Binding-site contacts:
Ligand atom O01 contacts residue ARG104 of chain 1.A at 3.2 Å (salt-bridge).
Ligand atom C23 contacts residue LEU134 of chain 1.A at 3.9 Å (hydrophobic).
Ligand atom C18 contacts residue LEU134 of chain 1.A at 3.8 Å (hydrophobic).
Ligand atom C10 contacts residue ARG104 of chain 1.A at 3.8 Å.
Ligand atom C24 contacts residue SER78 of chain 1.A at 3.7 Å.
Ligand atom C03 contacts residue ARG104 of chain 1.A at 3.6 Å.
Ligand atom C12 contacts residue GLY80 of chain 1.A at 3.5 Å.
Ligand atom C02 contacts residue ARG104 of chain 1.A at 3.3 Å.
Ligand atom C21 contacts residue LEU134 of chain 1.A at 3.5 Å (hydrophobic).
Ligand atom C15 contacts residue GLY135 of chain 1.A at 3.7 Å.
Ligand atom N17 contacts residue SER141 of chain 1.A at 3.5 Å (h-bond).
Ligand atom C23 contacts residue TRP105 of chain 1.A at 3.9 Å (hydrophobic).
Ligand atom N19 contacts residue SER141 of chain 1.A at 3.6 Å (h-bond).
Ligand atom C15 contacts residue SER140 of chain 1.A at 3.2 Å.
Ligand atom C25 contacts residue VAL128 of chain 1.A at 3.5 Å (hydrophobic).
Ligand atom C20 contacts residue LEU134 of chain 1.A at 3.4 Å (hydrophobic).
Ligand atom C26 contacts residue LEU144 of chain 1.A at 3.9 Å (hydrophobic).
Ligand atom C11 contacts residue GLY80 of chain 1.A at 3.9 Å.
Ligand atom N17 contacts residue TYR108 of chain 1.A at 3.7 Å.
Ligand atom N19 contacts residue SER140 of chain 1.A at 3.3 Å (h-bond).
Ligand atom C25 contacts residue SER130 of chain 1.A at 3.9 Å.
Ligand atom N17 contacts residue SER140 of chain 1.A at 3.0 Å (h-bond).
Ligand atom C10 contacts residue TRP105 of chain 1.A at 3.6 Å (hydrophobic).
Ligand atom C12 contacts residue LEU134 of chain 1.A at 3.9 Å (hydrophobic).
Ligand atom C20 contacts residue LEU144 of chain 1.A at 3.8 Å (hydrophobic).
Ligand atom C10 contacts residue ASP82 of chain 1.A at 3.8 Å.
Ligand atom C06 contacts residue TYR108 of chain 1.A at 3.7 Å (hydrophobic).
Ligand atom C18 contacts residue SER140 of chain 1.A at 3.5 Å.
Ligand atom C11 contacts residue ASP82 of chain 1.A at 3.6 Å.
Ligand atom C24 contacts residue THR76 of chain 1.A at 3.7 Å.
Ligand atom C07 contacts residue TYR108 of chain 1.A at 3.3 Å (hydrophobic).
Ligand atom C26 contacts residue THR60 of chain 1.A at 3.7 Å.
Ligand atom N14 contacts residue TYR108 of chain 1.A at 3.6 Å.
Ligand atom N16 contacts residue SER140 of chain 1.A at 3.5 Å (h-bond).
Ligand atom N19 contacts residue LEU134 of chain 1.A at 3.7 Å.
Ligand atom C04 contacts residue ARG227 of chain 1.A at 3.7 Å.
Ligand atom N16 contacts residue GLY135 of chain 1.A at 3.7 Å.
Ligand atom C06 contacts residue GLY135 of chain 1.A at 3.6 Å.
Ligand atom N16 contacts residue TYR108 of chain 1.A at 3.4 Å (h-bond).
Ligand atom O22 contacts residue LEU134 of chain 1.A at 3.7 Å.

Sequence of chain 1.A:
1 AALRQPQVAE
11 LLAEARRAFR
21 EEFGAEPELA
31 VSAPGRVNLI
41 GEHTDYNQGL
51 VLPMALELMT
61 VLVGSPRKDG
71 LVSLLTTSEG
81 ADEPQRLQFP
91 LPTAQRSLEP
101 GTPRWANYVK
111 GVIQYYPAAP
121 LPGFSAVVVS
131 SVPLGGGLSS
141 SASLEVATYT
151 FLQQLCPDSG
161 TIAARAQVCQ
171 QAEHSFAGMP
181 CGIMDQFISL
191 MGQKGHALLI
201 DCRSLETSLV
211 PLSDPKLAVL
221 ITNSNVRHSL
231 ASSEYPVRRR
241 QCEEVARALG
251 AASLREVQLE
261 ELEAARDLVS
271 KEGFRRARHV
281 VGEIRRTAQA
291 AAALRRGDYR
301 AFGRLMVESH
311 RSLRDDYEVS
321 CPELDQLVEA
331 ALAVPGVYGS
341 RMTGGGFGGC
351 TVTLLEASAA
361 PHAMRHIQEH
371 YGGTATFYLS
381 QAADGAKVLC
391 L

A small-molecule ligand and the protein it binds are described below.
Small molecule (SMILES): O=C1CCCC2=C1C1(CCCCC1)N=C(Nc1nc3ccccc3o1)N2